Sequence of chain 1.R:
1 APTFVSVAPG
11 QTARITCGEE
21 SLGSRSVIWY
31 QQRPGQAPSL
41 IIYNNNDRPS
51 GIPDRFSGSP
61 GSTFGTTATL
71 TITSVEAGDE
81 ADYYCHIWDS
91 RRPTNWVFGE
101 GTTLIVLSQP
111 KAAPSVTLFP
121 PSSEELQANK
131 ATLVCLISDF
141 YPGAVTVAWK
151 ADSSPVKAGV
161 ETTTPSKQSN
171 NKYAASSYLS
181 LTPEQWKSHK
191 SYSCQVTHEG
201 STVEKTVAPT

Sequence of chain 1.E:
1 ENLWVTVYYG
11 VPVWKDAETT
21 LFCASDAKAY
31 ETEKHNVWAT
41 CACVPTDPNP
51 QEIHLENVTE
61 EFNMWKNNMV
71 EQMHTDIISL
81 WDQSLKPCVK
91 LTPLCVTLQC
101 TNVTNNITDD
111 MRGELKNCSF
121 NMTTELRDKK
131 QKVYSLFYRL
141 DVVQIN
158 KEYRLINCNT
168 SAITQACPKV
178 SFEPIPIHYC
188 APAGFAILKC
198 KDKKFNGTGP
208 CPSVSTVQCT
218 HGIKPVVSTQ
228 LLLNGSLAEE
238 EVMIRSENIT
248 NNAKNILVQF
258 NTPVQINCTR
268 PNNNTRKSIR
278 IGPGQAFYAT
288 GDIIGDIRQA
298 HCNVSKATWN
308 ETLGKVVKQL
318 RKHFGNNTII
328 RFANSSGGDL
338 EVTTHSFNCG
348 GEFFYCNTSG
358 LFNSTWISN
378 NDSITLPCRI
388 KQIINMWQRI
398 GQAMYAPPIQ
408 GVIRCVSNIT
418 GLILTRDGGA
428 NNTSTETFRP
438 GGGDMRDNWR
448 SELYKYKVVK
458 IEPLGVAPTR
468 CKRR

The small molecule below binds the protein below.
Small molecule (SMILES): CC(=O)N[C@H]1[C@H](O[C@H]2[C@H](O)[C@@H](NC(C)=O)CO[C@@H]2CO)O[C@H](CO)[C@@H](O[C@@H]2O[C@H](CO)[C@@H](O)[C@H](O)[C@@H]2O)[C@@H]1O

Sequence of chain 1.S:
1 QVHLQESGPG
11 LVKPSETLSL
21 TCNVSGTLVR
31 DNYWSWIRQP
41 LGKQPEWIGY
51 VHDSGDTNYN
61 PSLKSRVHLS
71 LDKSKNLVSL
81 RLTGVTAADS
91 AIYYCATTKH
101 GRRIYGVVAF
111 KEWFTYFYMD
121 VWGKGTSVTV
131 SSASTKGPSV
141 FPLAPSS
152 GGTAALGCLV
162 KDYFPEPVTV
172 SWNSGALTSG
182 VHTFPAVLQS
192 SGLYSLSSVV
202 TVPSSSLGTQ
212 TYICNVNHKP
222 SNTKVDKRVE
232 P

Binding-site contacts:
Ligand atom C5 contacts residue ASN106 of chain 1.E at 3.7 Å.
Ligand atom C8 contacts residue ASN58 of chain 1.S at 3.8 Å.
Ligand atom O6 contacts residue ILE107 of chain 1.E at 3.2 Å.
Ligand atom O7 contacts residue ASN106 of chain 1.E at 3.4 Å (h-bond).
Ligand atom C8 contacts residue PHE114 of chain 1.S at 3.5 Å (hydrophobic).
Ligand atom C4 contacts residue ASN106 of chain 1.E at 4.2 Å.
Ligand atom O5 contacts residue ASN106 of chain 1.E at 2.3 Å (h-bond).
Ligand atom C6 contacts residue ILE107 of chain 1.E at 3.4 Å (hydrophobic).
Ligand atom C1 contacts residue ILE107 of chain 1.E at 3.7 Å (hydrophobic).
Ligand atom O7 contacts residue ASN58 of chain 1.S at 3.0 Å (h-bond).
Ligand atom C8 contacts residue ASP89 of chain 1.R at 4.5 Å.
Ligand atom C2 contacts residue ASN106 of chain 1.E at 2.5 Å.
Ligand atom C5 contacts residue ILE107 of chain 1.E at 3.8 Å (hydrophobic).
Ligand atom O7 contacts residue TYR50 of chain 1.S at 4.3 Å.
Ligand atom O5 contacts residue ILE107 of chain 1.E at 3.0 Å.
Ligand atom C3 contacts residue ASN106 of chain 1.E at 3.9 Å.
Ligand atom O7 contacts residue THR94 of chain 1.R at 3.0 Å (h-bond).
Ligand atom C8 contacts residue ASN106 of chain 1.E at 3.2 Å.
Ligand atom C7 contacts residue ASN58 of chain 1.S at 3.8 Å.
Ligand atom C7 contacts residue THR94 of chain 1.R at 4.2 Å.
Ligand atom C7 contacts residue ASN106 of chain 1.E at 2.8 Å.
Ligand atom C1 contacts residue ASN106 of chain 1.E at 1.5 Å.
Ligand atom C5 contacts residue THR108 of chain 1.E at 4.5 Å.
Ligand atom N2 contacts residue ASN106 of chain 1.E at 2.5 Å (h-bond).